Binding-site contacts:
Ligand atom C1 contacts residue ASN100 of chain 1.A at 1.4 Å.
Ligand atom C1 contacts residue SER102 of chain 1.A at 4.0 Å.
Ligand atom C5 contacts residue ASN100 of chain 1.A at 3.6 Å.
Ligand atom C2 contacts residue ASN100 of chain 1.A at 2.5 Å.
Ligand atom O6 contacts residue ASN100 of chain 1.A at 4.4 Å.
Ligand atom C4 contacts residue ASN100 of chain 1.A at 4.2 Å.
Ligand atom C7 contacts residue ASN100 of chain 1.A at 3.4 Å.
Ligand atom O7 contacts residue ASN100 of chain 1.A at 3.4 Å (h-bond).
Ligand atom N2 contacts residue ASN100 of chain 1.A at 3.0 Å (h-bond).
Ligand atom C3 contacts residue ASN100 of chain 1.A at 3.8 Å.
Ligand atom O5 contacts residue ASN100 of chain 1.A at 2.3 Å (h-bond).
Ligand atom O5 contacts residue SER102 of chain 1.A at 4.1 Å.

The protein below binds the small molecule below.
Small molecule (SMILES): CC(=O)N[C@@H]1[C@@H](O)[C@H](O)[C@@H](CO)O[C@H]1O

Sequence of chain 1.A:
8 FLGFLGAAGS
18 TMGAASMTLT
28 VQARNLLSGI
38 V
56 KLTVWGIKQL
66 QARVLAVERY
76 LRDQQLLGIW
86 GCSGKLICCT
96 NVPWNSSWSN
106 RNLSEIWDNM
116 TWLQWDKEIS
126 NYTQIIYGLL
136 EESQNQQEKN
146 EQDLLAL